Sequence of chain 1.A:
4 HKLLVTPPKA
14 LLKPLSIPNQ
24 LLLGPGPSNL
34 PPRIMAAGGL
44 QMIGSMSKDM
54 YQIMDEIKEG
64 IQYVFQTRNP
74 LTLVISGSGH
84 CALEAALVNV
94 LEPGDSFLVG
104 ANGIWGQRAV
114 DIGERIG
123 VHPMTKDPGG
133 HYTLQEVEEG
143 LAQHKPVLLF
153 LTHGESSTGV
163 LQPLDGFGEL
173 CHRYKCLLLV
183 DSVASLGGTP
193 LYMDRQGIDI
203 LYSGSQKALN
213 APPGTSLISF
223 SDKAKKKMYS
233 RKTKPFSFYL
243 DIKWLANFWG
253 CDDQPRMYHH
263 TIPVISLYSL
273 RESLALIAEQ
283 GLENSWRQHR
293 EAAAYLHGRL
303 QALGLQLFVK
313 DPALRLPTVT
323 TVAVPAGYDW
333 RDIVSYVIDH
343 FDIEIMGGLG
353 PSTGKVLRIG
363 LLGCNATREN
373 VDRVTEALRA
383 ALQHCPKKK

Sequence of chain 2.A:
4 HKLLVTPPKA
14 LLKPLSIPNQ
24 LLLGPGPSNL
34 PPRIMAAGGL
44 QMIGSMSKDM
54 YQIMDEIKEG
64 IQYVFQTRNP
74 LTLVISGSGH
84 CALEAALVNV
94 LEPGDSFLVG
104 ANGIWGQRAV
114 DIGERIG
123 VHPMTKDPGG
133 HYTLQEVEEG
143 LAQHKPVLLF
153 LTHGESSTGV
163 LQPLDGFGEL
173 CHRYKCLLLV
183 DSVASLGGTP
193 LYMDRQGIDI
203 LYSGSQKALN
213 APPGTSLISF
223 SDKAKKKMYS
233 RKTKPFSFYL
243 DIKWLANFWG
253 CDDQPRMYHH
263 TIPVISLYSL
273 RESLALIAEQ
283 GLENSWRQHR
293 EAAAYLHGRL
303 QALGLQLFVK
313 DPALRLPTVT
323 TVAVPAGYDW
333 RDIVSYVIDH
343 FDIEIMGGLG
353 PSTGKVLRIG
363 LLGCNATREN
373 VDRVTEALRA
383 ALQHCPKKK

Binding-site contacts:
Ligand atom O2 contacts residue ARG360 of chain 2.A at 2.7 Å (salt-bridge).
Ligand atom O1 contacts residue THR263 of chain 1.A at 4.2 Å.
Ligand atom C1 contacts residue TYR260 of chain 1.A at 3.8 Å (hydrophobic).
Ligand atom C1 contacts residue LYS209 of chain 2.A at 4.2 Å.
Ligand atom N1 contacts residue GLY29 of chain 2.A at 2.7 Å (h-bond).
Ligand atom O1 contacts residue GLY29 of chain 2.A at 3.9 Å.
Ligand atom C2 contacts residue PLP1 of chain 2.B at 4.4 Å.
Ligand atom N1 contacts residue PRO30 of chain 2.A at 4.4 Å.
Ligand atom O2 contacts residue TRP108 of chain 2.A at 4.2 Å.
Ligand atom O3 contacts residue PRO28 of chain 2.A at 4.0 Å.
Ligand atom O3 contacts residue LEU351 of chain 2.A at 3.6 Å.
Ligand atom O1 contacts residue PRO28 of chain 2.A at 3.7 Å.
Ligand atom C1 contacts residue PLP1 of chain 2.B at 3.6 Å.
Ligand atom O3 contacts residue ARG360 of chain 2.A at 3.1 Å (salt-bridge).
Ligand atom O2 contacts residue PRO28 of chain 2.A at 3.5 Å.
Ligand atom N1 contacts residue MET348 of chain 2.A at 4.0 Å.
Ligand atom O2 contacts residue PLP1 of chain 2.B at 4.2 Å.
Ligand atom N1 contacts residue PRO28 of chain 2.A at 3.8 Å.
Ligand atom C2 contacts residue LEU351 of chain 2.A at 3.8 Å (hydrophobic).
Ligand atom C2 contacts residue PRO28 of chain 2.A at 4.0 Å (hydrophobic).
Ligand atom O1 contacts residue LYS209 of chain 2.A at 3.5 Å (salt-bridge).
Ligand atom O2 contacts residue LEU351 of chain 2.A at 3.7 Å.
Ligand atom C2 contacts residue ARG360 of chain 2.A at 3.5 Å.
Ligand atom O1 contacts residue PLP1 of chain 2.B at 3.3 Å.
Ligand atom O2 contacts residue SER158 of chain 2.A at 3.6 Å.

The small molecule below binds the protein below.
Small molecule (SMILES): NOCC(=O)O